Binding-site contacts:
Ligand atom C3 contacts residue ASN103 of chain 1.E at 3.8 Å.
Ligand atom C6 contacts residue ARG113 of chain 1.E at 4.2 Å.
Ligand atom C6 contacts residue GLY114 of chain 1.E at 4.4 Å.
Ligand atom C7 contacts residue ASN103 of chain 1.E at 3.4 Å.
Ligand atom O5 contacts residue ARG113 of chain 1.E at 4.4 Å.
Ligand atom O7 contacts residue ASN103 of chain 1.E at 3.8 Å.
Ligand atom C1 contacts residue ASN103 of chain 1.E at 1.5 Å.
Ligand atom C5 contacts residue ASN103 of chain 1.E at 3.7 Å.
Ligand atom C4 contacts residue ASN103 of chain 1.E at 4.2 Å.
Ligand atom C1 contacts residue GLY114 of chain 1.E at 4.0 Å.
Ligand atom N2 contacts residue ASN103 of chain 1.E at 2.9 Å (h-bond).
Ligand atom O6 contacts residue ARG113 of chain 1.E at 4.1 Å.
Ligand atom C2 contacts residue ASN103 of chain 1.E at 2.5 Å.
Ligand atom C8 contacts residue ASN103 of chain 1.E at 3.6 Å.
Ligand atom O5 contacts residue GLY114 of chain 1.E at 3.6 Å.
Ligand atom C5 contacts residue GLY114 of chain 1.E at 4.2 Å.
Ligand atom O5 contacts residue ASN103 of chain 1.E at 2.4 Å (h-bond).

Sequence of chain 1.E:
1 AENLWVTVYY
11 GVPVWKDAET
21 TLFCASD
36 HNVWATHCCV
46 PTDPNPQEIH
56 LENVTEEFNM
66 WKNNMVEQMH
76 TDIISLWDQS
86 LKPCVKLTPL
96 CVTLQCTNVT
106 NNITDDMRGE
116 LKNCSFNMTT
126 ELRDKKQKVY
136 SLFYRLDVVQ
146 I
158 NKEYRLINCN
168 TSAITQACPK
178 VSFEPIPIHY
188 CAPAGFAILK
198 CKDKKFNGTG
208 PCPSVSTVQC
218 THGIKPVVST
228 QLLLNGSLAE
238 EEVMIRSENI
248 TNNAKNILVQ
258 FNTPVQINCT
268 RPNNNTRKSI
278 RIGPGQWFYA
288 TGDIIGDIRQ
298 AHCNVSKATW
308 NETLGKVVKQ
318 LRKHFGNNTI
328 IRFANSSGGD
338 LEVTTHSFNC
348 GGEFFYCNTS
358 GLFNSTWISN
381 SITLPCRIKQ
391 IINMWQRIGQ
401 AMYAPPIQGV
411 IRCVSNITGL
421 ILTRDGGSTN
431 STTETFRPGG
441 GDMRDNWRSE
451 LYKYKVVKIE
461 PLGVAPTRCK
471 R

This small molecule binds to this protein.
Small molecule (SMILES): CC(=O)N[C@H]1[C@H](O[C@H]2[C@H](O)[C@@H](NC(C)=O)CO[C@@H]2CO)O[C@H](CO)[C@@H](O[C@@H]2O[C@H](CO)[C@@H](O)[C@H](O)[C@@H]2O)[C@@H]1O